Sequence of chain 1.H:
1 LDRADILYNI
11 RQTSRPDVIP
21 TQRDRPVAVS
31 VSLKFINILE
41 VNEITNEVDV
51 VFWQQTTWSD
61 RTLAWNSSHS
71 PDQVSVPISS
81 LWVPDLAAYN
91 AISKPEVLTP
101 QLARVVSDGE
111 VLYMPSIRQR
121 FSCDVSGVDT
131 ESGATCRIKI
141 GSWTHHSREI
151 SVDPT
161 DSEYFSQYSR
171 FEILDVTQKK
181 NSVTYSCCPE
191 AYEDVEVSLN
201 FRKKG

Sequence of chain 1.I:
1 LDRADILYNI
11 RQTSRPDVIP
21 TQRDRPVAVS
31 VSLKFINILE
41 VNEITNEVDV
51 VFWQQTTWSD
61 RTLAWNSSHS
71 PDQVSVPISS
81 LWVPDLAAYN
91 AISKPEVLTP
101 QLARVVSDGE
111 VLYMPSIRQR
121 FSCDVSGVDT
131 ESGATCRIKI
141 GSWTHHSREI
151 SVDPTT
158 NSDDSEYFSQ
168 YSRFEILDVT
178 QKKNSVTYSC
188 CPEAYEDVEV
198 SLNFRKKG

Binding-site contacts:
Ligand atom C5 contacts residue ILE36 of chain 1.I at 3.5 Å (hydrophobic).
Ligand atom C2 contacts residue TYR185 of chain 1.H at 4.0 Å (hydrophobic).
Ligand atom C4 contacts residue TYR89 of chain 1.H at 4.4 Å (hydrophobic).
Ligand atom C6 contacts residue TYR89 of chain 1.H at 3.9 Å (hydrophobic).
Ligand atom C3 contacts residue TYR89 of chain 1.H at 4.2 Å (hydrophobic).
Ligand atom C16 contacts residue VAL183 of chain 1.H at 3.5 Å (hydrophobic).
Ligand atom C16 contacts residue TYR185 of chain 1.H at 3.2 Å (hydrophobic).
Ligand atom C2 contacts residue TYR164 of chain 1.I at 3.7 Å (hydrophobic).
Ligand atom C1 contacts residue TYR164 of chain 1.I at 3.9 Å (hydrophobic).
Ligand atom C3 contacts residue ILE36 of chain 1.I at 4.3 Å (hydrophobic).
Ligand atom N2 contacts residue THR184 of chain 1.H at 3.3 Å (h-bond).
Ligand atom N2 contacts residue TYR185 of chain 1.H at 4.1 Å.
Ligand atom C1 contacts residue TYR89 of chain 1.H at 3.8 Å (hydrophobic).
Ligand atom C3 contacts residue TRP143 of chain 1.H at 3.8 Å (hydrophobic).
Ligand atom C4 contacts residue TRP53 of chain 1.I at 4.0 Å (hydrophobic).
Ligand atom C10 contacts residue TYR185 of chain 1.H at 3.8 Å (hydrophobic).
Ligand atom N3 contacts residue GLU163 of chain 1.I at 4.2 Å.
Ligand atom C3 contacts residue TRP53 of chain 1.I at 3.2 Å (hydrophobic).
Ligand atom C5 contacts residue TYR89 of chain 1.H at 3.9 Å (hydrophobic).
Ligand atom C1 contacts residue ILE36 of chain 1.I at 4.2 Å (hydrophobic).
Ligand atom N2 contacts residue TYR164 of chain 1.I at 4.1 Å.
Ligand atom C7 contacts residue TYR164 of chain 1.I at 4.2 Å (hydrophobic).
Ligand atom C7 contacts residue GLU163 of chain 1.I at 4.2 Å.
Ligand atom C9 contacts residue TYR164 of chain 1.I at 3.5 Å (hydrophobic).
Ligand atom C11 contacts residue TYR164 of chain 1.I at 3.7 Å (hydrophobic).
Ligand atom N1 contacts residue TYR164 of chain 1.I at 4.3 Å.
Ligand atom C4 contacts residue ILE36 of chain 1.I at 3.8 Å (hydrophobic).
Ligand atom C15 contacts residue VAL183 of chain 1.H at 3.2 Å (hydrophobic).
Ligand atom C2 contacts residue TRP53 of chain 1.I at 3.8 Å (hydrophobic).
Ligand atom C6 contacts residue ILE36 of chain 1.I at 3.6 Å (hydrophobic).
Ligand atom C10 contacts residue TYR164 of chain 1.I at 3.2 Å (hydrophobic).
Ligand atom C2 contacts residue TYR89 of chain 1.H at 4.0 Å (hydrophobic).
Ligand atom N3 contacts residue TYR164 of chain 1.I at 3.8 Å.
Ligand atom C5 contacts residue TRP143 of chain 1.H at 4.2 Å (hydrophobic).
Ligand atom C4 contacts residue TRP143 of chain 1.H at 3.3 Å (hydrophobic).
Ligand atom C14 contacts residue THR184 of chain 1.H at 3.8 Å.
Ligand atom C9 contacts residue TYR89 of chain 1.H at 4.3 Å (hydrophobic).
Ligand atom C15 contacts residue TYR185 of chain 1.H at 3.5 Å (hydrophobic).
Ligand atom C15 contacts residue THR184 of chain 1.H at 3.1 Å.
Ligand atom C8 contacts residue TYR164 of chain 1.I at 3.5 Å (hydrophobic).

A protein and the small-molecule ligand that binds it are described below.
Small molecule (SMILES): c1ccc(-c2cncc(N3CCCNCC3)c2)cc1